This protein binds this small molecule.
Small molecule (SMILES): CC(C)CCC[C@@H](C)[C@H]1CC[C@H]2[C@@H]3CC=C4C[C@@H](O)CC[C@]4(C)[C@H]3CC[C@]12C

Binding-site contacts:
Ligand atom C3 contacts residue CYS383 of chain 1.A at 4.2 Å (hydrophobic).
Ligand atom C21 contacts residue OLC1 of chain 1.P at 4.3 Å.
Ligand atom O1 contacts residue SER384 of chain 1.A at 2.8 Å (h-bond).
Ligand atom C9 contacts residue PHE376 of chain 1.A at 4.3 Å (hydrophobic).
Ligand atom C25 contacts residue OLC1 of chain 1.P at 3.9 Å.
Ligand atom C6 contacts residue OLC1 of chain 1.P at 4.2 Å.
Ligand atom O1 contacts residue CYS383 of chain 1.A at 3.8 Å.
Ligand atom C1 contacts residue PHE376 of chain 1.A at 3.9 Å (hydrophobic).
Ligand atom C18 contacts residue OLC1 of chain 1.P at 4.1 Å.
Ligand atom C24 contacts residue OLC1 of chain 1.P at 4.4 Å.
Ligand atom C1 contacts residue ALA386 of chain 1.A at 4.5 Å (hydrophobic).
Ligand atom C21 contacts residue ILE372 of chain 1.A at 4.3 Å (hydrophobic).
Ligand atom C19 contacts residue LEU390 of chain 1.A at 3.9 Å (hydrophobic).
Ligand atom C25 contacts residue PRO369 of chain 1.A at 4.4 Å (hydrophobic).
Ligand atom C5 contacts residue OLC1 of chain 1.P at 4.4 Å.
Ligand atom C27 contacts residue PRO369 of chain 1.A at 4.5 Å (hydrophobic).
Ligand atom C2 contacts residue SER384 of chain 1.A at 3.2 Å.
Ligand atom C20 contacts residue OLC1 of chain 1.P at 4.4 Å.
Ligand atom C12 contacts residue ILE373 of chain 1.A at 3.8 Å (hydrophobic).
Ligand atom C11 contacts residue PHE376 of chain 1.A at 4.3 Å (hydrophobic).
Ligand atom C26 contacts residue LEU365 of chain 1.A at 4.0 Å (hydrophobic).
Ligand atom C3 contacts residue SER384 of chain 1.A at 3.5 Å.
Ligand atom C23 contacts residue OLC1 of chain 1.P at 3.7 Å.
Ligand atom C18 contacts residue LEU390 of chain 1.A at 4.0 Å (hydrophobic).
Ligand atom C19 contacts residue ALA386 of chain 1.A at 4.1 Å (hydrophobic).
Ligand atom C21 contacts residue PRO369 of chain 1.A at 3.7 Å (hydrophobic).
Ligand atom C11 contacts residue ILE373 of chain 1.A at 4.0 Å (hydrophobic).
Ligand atom C27 contacts residue LEU368 of chain 1.A at 4.0 Å (hydrophobic).
Ligand atom C26 contacts residue OLC1 of chain 1.P at 3.8 Å.
Ligand atom C12 contacts residue ILE372 of chain 1.A at 4.3 Å (hydrophobic).
Ligand atom C19 contacts residue OLC1 of chain 1.P at 3.8 Å.
Ligand atom C2 contacts residue ALA386 of chain 1.A at 4.1 Å (hydrophobic).
Ligand atom C11 contacts residue LEU390 of chain 1.A at 4.4 Å (hydrophobic).
Ligand atom C12 contacts residue PHE376 of chain 1.A at 4.5 Å (hydrophobic).

Sequence of chain 1.A:
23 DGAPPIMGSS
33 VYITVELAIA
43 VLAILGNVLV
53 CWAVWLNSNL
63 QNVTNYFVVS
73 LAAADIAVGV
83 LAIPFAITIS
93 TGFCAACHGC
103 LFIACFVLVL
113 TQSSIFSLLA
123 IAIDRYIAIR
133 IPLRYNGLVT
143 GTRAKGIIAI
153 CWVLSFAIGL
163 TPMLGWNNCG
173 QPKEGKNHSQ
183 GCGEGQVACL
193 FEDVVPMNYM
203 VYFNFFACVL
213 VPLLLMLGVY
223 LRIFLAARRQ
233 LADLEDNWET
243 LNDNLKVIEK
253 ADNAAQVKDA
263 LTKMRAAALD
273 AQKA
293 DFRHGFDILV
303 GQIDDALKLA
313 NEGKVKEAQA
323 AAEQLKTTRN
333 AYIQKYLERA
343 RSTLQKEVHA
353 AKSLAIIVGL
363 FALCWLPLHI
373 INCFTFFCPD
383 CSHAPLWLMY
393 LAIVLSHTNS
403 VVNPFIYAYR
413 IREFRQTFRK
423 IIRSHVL